Binding-site contacts:
Ligand atom O01 contacts residue GLY180 of chain 1.E at 3.3 Å.
Ligand atom F13 contacts residue LYS61 of chain 1.E at 2.6 Å.
Ligand atom N21 contacts residue MET110 of chain 1.E at 3.1 Å (h-bond).
Ligand atom C10 contacts residue ASP181 of chain 1.E at 3.6 Å.
Ligand atom N28 contacts residue GLU108 of chain 1.E at 2.9 Å (salt-bridge).
Ligand atom C18 contacts residue MET170 of chain 1.E at 3.2 Å (hydrophobic).
Ligand atom C12 contacts residue ASP181 of chain 1.E at 3.6 Å.
Ligand atom C11 contacts residue MET107 of chain 1.E at 3.7 Å (hydrophobic).
Ligand atom C7 contacts residue GLU78 of chain 1.E at 3.7 Å.
Ligand atom C22 contacts residue ALA59 of chain 1.E at 3.5 Å (hydrophobic).
Ligand atom C03 contacts residue MET82 of chain 1.E at 3.3 Å (hydrophobic).
Ligand atom N30 contacts residue MET170 of chain 1.E at 3.0 Å.
Ligand atom N21 contacts residue ALA59 of chain 1.E at 3.3 Å.
Ligand atom C1 contacts residue LYS61 of chain 1.E at 3.6 Å.
Ligand atom N28 contacts residue MET110 of chain 1.E at 3.7 Å.
Ligand atom C9 contacts residue LYS61 of chain 1.E at 3.4 Å.
Ligand atom C27 contacts residue MET170 of chain 1.E at 3.5 Å (hydrophobic).
Ligand atom C8 contacts residue SER37 of chain 1.E at 3.5 Å.
Ligand atom C32 contacts residue MET82 of chain 1.E at 3.5 Å (hydrophobic).
Ligand atom O01 contacts residue MET82 of chain 1.E at 3.6 Å.
Ligand atom C02 contacts residue GLY34 of chain 1.E at 3.6 Å.
Ligand atom N2 contacts residue LYS61 of chain 1.E at 2.7 Å (salt-bridge).
Ligand atom C20 contacts residue MET170 of chain 1.E at 3.6 Å (hydrophobic).
Ligand atom C03 contacts residue GLY180 of chain 1.E at 3.4 Å.
Ligand atom C02 contacts residue LEU33 of chain 1.E at 3.4 Å (hydrophobic).
Ligand atom C19 contacts residue LEU33 of chain 1.E at 3.6 Å (hydrophobic).
Ligand atom N28 contacts residue ALA59 of chain 1.E at 3.7 Å.
Ligand atom C10 contacts residue VAL91 of chain 1.E at 3.7 Å (hydrophobic).
Ligand atom F13 contacts residue VAL41 of chain 1.E at 3.4 Å.
Ligand atom C8 contacts residue ASP181 of chain 1.E at 3.3 Å.
Ligand atom C20 contacts residue MET110 of chain 1.E at 3.4 Å (hydrophobic).
Ligand atom C35 contacts residue GLY180 of chain 1.E at 3.1 Å.
Ligand atom O29 contacts residue GLN35 of chain 1.E at 3.6 Å (h-bond).
Ligand atom C22 contacts residue MET170 of chain 1.E at 3.6 Å (hydrophobic).
Ligand atom C35 contacts residue ILE179 of chain 1.E at 3.2 Å (hydrophobic).
Ligand atom C19 contacts residue MET170 of chain 1.E at 3.2 Å (hydrophobic).
Ligand atom C10 contacts residue GLY180 of chain 1.E at 3.6 Å.
Ligand atom C7 contacts residue SER37 of chain 1.E at 3.7 Å.
Ligand atom C11 contacts residue LYS61 of chain 1.E at 3.4 Å.
Ligand atom N28 contacts residue VAL91 of chain 1.E at 3.6 Å.

This protein binds this small molecule.
Small molecule (SMILES): CCOc1cc(-c2ccccc2)nc2c(F)c(-c3nc(C4CC(C)(O)C4)n4ccnc(N)c34)ccc12

Sequence of chain 1.E:
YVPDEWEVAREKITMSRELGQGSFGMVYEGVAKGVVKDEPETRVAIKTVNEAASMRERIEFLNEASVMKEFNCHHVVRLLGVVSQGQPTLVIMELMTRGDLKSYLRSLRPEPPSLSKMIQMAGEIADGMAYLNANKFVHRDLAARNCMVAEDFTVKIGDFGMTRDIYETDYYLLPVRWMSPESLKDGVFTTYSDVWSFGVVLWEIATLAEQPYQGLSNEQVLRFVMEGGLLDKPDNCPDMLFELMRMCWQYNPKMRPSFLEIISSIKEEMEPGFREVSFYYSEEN